Binding-site contacts:
Ligand atom C13 contacts residue ALA31 of chain 1.A at 3.5 Å (hydrophobic).
Ligand atom C4 contacts residue LEU83 of chain 1.A at 3.5 Å (hydrophobic).
Ligand atom N16 contacts residue LEU83 of chain 1.A at 3.0 Å (h-bond).
Ligand atom C22 contacts residue GLY13 of chain 1.A at 3.6 Å.
Ligand atom C12 contacts residue ILE10 of chain 1.A at 3.8 Å (hydrophobic).
Ligand atom C11 contacts residue ILE10 of chain 1.A at 3.7 Å (hydrophobic).
Ligand atom C21 contacts residue GLY13 of chain 1.A at 3.8 Å.
Ligand atom N15 contacts residue GLU81 of chain 1.A at 2.7 Å (salt-bridge).
Ligand atom C13 contacts residue LEU134 of chain 1.A at 3.6 Å (hydrophobic).
Ligand atom N16 contacts residue PHE82 of chain 1.A at 3.4 Å.
Ligand atom C23 contacts residue GLN131 of chain 1.A at 3.8 Å.
Ligand atom C1 contacts residue LEU134 of chain 1.A at 3.5 Å (hydrophobic).
Ligand atom C21 contacts residue GLY11 of chain 1.A at 3.7 Å.
Ligand atom C4 contacts residue ILE10 of chain 1.A at 3.8 Å (hydrophobic).
Ligand atom CL25 contacts residue ALA144 of chain 1.A at 3.8 Å.
Ligand atom N15 contacts residue ALA31 of chain 1.A at 3.2 Å.
Ligand atom C14 contacts residue PHE80 of chain 1.A at 3.7 Å (hydrophobic).
Ligand atom O18 contacts residue ILE10 of chain 1.A at 3.6 Å (h-bond).
Ligand atom N16 contacts residue LEU134 of chain 1.A at 3.7 Å.
Ligand atom C20 contacts residue VAL18 of chain 1.A at 3.8 Å (hydrophobic).
Ligand atom N17 contacts residue ILE10 of chain 1.A at 3.6 Å.
Ligand atom N17 contacts residue ASP86 of chain 1.A at 3.3 Å (salt-bridge).
Ligand atom C9 contacts residue HIS84 of chain 1.A at 3.4 Å.
Ligand atom N3 contacts residue ILE10 of chain 1.A at 3.7 Å.
Ligand atom C2 contacts residue LEU83 of chain 1.A at 3.6 Å (hydrophobic).
Ligand atom C21 contacts residue GLU12 of chain 1.A at 3.5 Å.
Ligand atom C22 contacts residue GLU12 of chain 1.A at 3.5 Å.
Ligand atom N3 contacts residue LEU83 of chain 1.A at 2.8 Å (h-bond).
Ligand atom CL25 contacts residue LEU134 of chain 1.A at 3.6 Å.
Ligand atom C2 contacts residue LEU134 of chain 1.A at 3.6 Å (hydrophobic).
Ligand atom C21 contacts residue VAL18 of chain 1.A at 3.8 Å (hydrophobic).
Ligand atom C10 contacts residue HIS84 of chain 1.A at 3.4 Å.
Ligand atom N15 contacts residue LEU134 of chain 1.A at 3.7 Å.
Ligand atom N16 contacts residue GLU81 of chain 1.A at 3.4 Å (salt-bridge).
Ligand atom CL25 contacts residue GLN131 of chain 1.A at 3.3 Å.
Ligand atom N16 contacts residue ALA31 of chain 1.A at 3.6 Å.
Ligand atom O18 contacts residue ASP86 of chain 1.A at 3.5 Å (salt-bridge).
Ligand atom CL25 contacts residue ASN132 of chain 1.A at 3.7 Å.
Ligand atom O19 contacts residue ASP86 of chain 1.A at 3.2 Å (salt-bridge).
Ligand atom C9 contacts residue LEU83 of chain 1.A at 3.3 Å (hydrophobic).

The small molecule below binds the protein below.
Small molecule (SMILES): Cc1nnc2nc3ccc([N+](=O)[O-])cc3c(-c3ccccc3Cl)nc1-2

Sequence of chain 1.A:
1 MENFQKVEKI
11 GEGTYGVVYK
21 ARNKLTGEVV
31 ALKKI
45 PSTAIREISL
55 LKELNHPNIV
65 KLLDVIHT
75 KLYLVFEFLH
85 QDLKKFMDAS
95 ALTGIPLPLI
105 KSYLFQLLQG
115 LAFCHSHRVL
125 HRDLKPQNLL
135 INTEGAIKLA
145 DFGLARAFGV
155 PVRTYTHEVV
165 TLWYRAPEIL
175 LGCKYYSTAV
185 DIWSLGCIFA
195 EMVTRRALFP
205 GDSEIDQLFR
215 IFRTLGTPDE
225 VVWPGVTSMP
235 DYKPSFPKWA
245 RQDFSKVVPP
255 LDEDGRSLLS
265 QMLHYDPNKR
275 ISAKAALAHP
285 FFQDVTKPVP